Sequence of chain 2.A:
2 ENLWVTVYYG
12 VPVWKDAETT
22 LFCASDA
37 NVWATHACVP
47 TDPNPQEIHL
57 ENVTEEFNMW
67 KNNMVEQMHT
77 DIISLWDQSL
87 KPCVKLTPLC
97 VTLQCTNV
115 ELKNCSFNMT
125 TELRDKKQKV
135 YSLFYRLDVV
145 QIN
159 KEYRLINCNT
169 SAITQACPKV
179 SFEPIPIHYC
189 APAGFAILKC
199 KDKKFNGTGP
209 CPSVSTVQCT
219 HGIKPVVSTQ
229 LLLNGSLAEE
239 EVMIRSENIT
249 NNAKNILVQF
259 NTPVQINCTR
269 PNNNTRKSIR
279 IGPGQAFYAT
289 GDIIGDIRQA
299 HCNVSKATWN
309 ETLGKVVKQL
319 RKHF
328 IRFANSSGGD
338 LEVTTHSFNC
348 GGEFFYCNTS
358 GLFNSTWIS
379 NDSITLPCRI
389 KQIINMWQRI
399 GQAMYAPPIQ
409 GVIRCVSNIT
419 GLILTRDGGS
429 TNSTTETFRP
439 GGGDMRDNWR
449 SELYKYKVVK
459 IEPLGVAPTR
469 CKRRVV

Sequence of chain 2.F:
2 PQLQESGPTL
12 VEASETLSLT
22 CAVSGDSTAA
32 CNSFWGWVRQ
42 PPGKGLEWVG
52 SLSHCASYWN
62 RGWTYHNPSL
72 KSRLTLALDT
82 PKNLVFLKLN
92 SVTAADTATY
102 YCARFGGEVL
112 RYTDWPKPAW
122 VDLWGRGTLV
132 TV

Binding-site contacts:
Ligand atom C3 contacts residue ASN118 of chain 2.A at 3.8 Å.
Ligand atom O6 contacts residue SER120 of chain 2.A at 4.1 Å.
Ligand atom N2 contacts residue LEU137 of chain 2.A at 4.5 Å.
Ligand atom C1 contacts residue TYR135 of chain 2.A at 3.5 Å (hydrophobic).
Ligand atom O3 contacts residue TYR135 of chain 2.A at 4.3 Å.
Ligand atom C8 contacts residue ASP290 of chain 2.A at 3.5 Å.
Ligand atom C2 contacts residue ASN118 of chain 2.A at 2.4 Å.
Ligand atom C2 contacts residue TYR135 of chain 2.A at 4.0 Å (hydrophobic).
Ligand atom N2 contacts residue TYR135 of chain 2.A at 3.8 Å.
Ligand atom O7 contacts residue ARG112 of chain 2.F at 4.0 Å.
Ligand atom C7 contacts residue ARG112 of chain 2.F at 4.1 Å.
Ligand atom C8 contacts residue LEU137 of chain 2.A at 4.2 Å (hydrophobic).
Ligand atom C5 contacts residue TYR135 of chain 2.A at 4.0 Å (hydrophobic).
Ligand atom C4 contacts residue TYR135 of chain 2.A at 4.3 Å (hydrophobic).
Ligand atom C4 contacts residue ASN118 of chain 2.A at 4.2 Å.
Ligand atom O7 contacts residue ASN118 of chain 2.A at 3.8 Å.
Ligand atom O6 contacts residue ASN118 of chain 2.A at 4.4 Å.
Ligand atom C1 contacts residue ASN118 of chain 2.A at 1.4 Å.
Ligand atom C7 contacts residue ASP290 of chain 2.A at 4.3 Å.
Ligand atom N2 contacts residue ASN118 of chain 2.A at 2.9 Å (h-bond).
Ligand atom O5 contacts residue ASN118 of chain 2.A at 2.3 Å (h-bond).
Ligand atom O4 contacts residue TYR135 of chain 2.A at 4.0 Å.
Ligand atom C8 contacts residue ARG112 of chain 2.F at 3.3 Å.
Ligand atom N2 contacts residue ASP290 of chain 2.A at 4.5 Å.
Ligand atom C5 contacts residue ASN118 of chain 2.A at 3.6 Å.
Ligand atom C3 contacts residue TYR135 of chain 2.A at 3.7 Å (hydrophobic).
Ligand atom C7 contacts residue ASN118 of chain 2.A at 3.5 Å.
Ligand atom O5 contacts residue TYR135 of chain 2.A at 4.2 Å.

A small-molecule ligand and the protein it binds are described below.
Small molecule (SMILES): CC(=O)N[C@H]1[C@H](O[C@H]2[C@H](O)[C@@H](NC(C)=O)CO[C@@H]2CO)O[C@H](CO)[C@@H](O[C@@H]2O[C@H](CO)[C@@H](O)[C@H](O)[C@@H]2O)[C@@H]1O